A small-molecule ligand and the protein it binds are described below.
Small molecule (SMILES): CCCC(=O)NCCCC[C@H](NC(=O)[C@H](CCCN=C(N)N)NC(=O)[C@H](C)NC(=O)[C@@H](NC(=O)[C@H](CCC(N)=O)NC(=O)[C@@H](N)CCCCN)[C@@H](C)O)C(=O)N[C@H](C=O)CO

Sequence of chain 1.C:
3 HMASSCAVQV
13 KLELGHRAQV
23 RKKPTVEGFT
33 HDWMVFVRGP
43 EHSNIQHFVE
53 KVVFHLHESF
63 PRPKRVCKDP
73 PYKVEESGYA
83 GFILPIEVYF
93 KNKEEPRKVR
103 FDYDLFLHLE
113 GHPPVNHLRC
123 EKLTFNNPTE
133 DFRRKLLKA

Binding-site contacts:
Ligand atom CG contacts residue GLY83 of chain 1.C at 3.5 Å.
Ligand atom N contacts residue LEU109 of chain 1.C at 2.9 Å (h-bond).
Ligand atom CD contacts residue SER61 of chain 1.C at 3.5 Å.
Ligand atom N contacts residue GLY83 of chain 1.C at 2.8 Å (h-bond).
Ligand atom OE1 contacts residue PHE108 of chain 1.C at 3.5 Å.
Ligand atom OG1 contacts residue LEU109 of chain 1.C at 3.5 Å.
Ligand atom CAF contacts residue SER61 of chain 1.C at 3.4 Å.
Ligand atom CZ contacts residue ASP106 of chain 1.C at 3.2 Å.
Ligand atom CA contacts residue LEU109 of chain 1.C at 3.0 Å (hydrophobic).
Ligand atom O contacts residue ALA82 of chain 1.C at 3.4 Å.
Ligand atom O contacts residue LEU111 of chain 1.C at 3.1 Å (h-bond).
Ligand atom CE contacts residue SER61 of chain 1.C at 3.6 Å.
Ligand atom CB contacts residue LEU109 of chain 1.C at 3.2 Å (hydrophobic).
Ligand atom NH1 contacts residue ASP106 of chain 1.C at 2.9 Å (salt-bridge).
Ligand atom NZ contacts residue PHE62 of chain 1.C at 3.5 Å.
Ligand atom N contacts residue ALA82 of chain 1.C at 3.5 Å.
Ligand atom NE2 contacts residue PHE108 of chain 1.C at 3.4 Å.
Ligand atom CA contacts residue GLY83 of chain 1.C at 3.1 Å.
Ligand atom NZ contacts residue SER61 of chain 1.C at 3.1 Å (h-bond).
Ligand atom C contacts residue GLY83 of chain 1.C at 3.4 Å.
Ligand atom NH2 contacts residue PHE84 of chain 1.C at 3.1 Å.
Ligand atom CAN contacts residue PHE62 of chain 1.C at 3.5 Å (hydrophobic).
Ligand atom NH2 contacts residue ILE85 of chain 1.C at 3.4 Å (h-bond).
Ligand atom OAD contacts residue ALA82 of chain 1.C at 3.2 Å (h-bond).
Ligand atom OAD contacts residue GLY80 of chain 1.C at 3.2 Å.
Ligand atom CAA contacts residue SER61 of chain 1.C at 3.4 Å.
Ligand atom OAD contacts residue TYR81 of chain 1.C at 2.7 Å (h-bond).
Ligand atom C contacts residue ALA82 of chain 1.C at 3.6 Å (hydrophobic).
Ligand atom CAJ contacts residue PHE62 of chain 1.C at 3.5 Å (hydrophobic).
Ligand atom O contacts residue HIS110 of chain 1.C at 3.5 Å.
Ligand atom CB contacts residue HIS59 of chain 1.C at 3.3 Å.
Ligand atom O contacts residue LEU111 of chain 1.C at 3.4 Å.
Ligand atom NH2 contacts residue ASP106 of chain 1.C at 2.8 Å (salt-bridge).
Ligand atom O contacts residue GLY83 of chain 1.C at 3.1 Å (h-bond).
Ligand atom CB contacts residue GLY83 of chain 1.C at 3.3 Å.
Ligand atom CG2 contacts residue HIS33 of chain 1.C at 3.5 Å.
Ligand atom CD contacts residue PHE108 of chain 1.C at 3.5 Å (hydrophobic).
Ligand atom C contacts residue LEU109 of chain 1.C at 3.5 Å (hydrophobic).
Ligand atom CE contacts residue ALA82 of chain 1.C at 3.6 Å (hydrophobic).
Ligand atom CAF contacts residue PHE62 of chain 1.C at 3.6 Å (hydrophobic).